Sequence of chain 1.A:
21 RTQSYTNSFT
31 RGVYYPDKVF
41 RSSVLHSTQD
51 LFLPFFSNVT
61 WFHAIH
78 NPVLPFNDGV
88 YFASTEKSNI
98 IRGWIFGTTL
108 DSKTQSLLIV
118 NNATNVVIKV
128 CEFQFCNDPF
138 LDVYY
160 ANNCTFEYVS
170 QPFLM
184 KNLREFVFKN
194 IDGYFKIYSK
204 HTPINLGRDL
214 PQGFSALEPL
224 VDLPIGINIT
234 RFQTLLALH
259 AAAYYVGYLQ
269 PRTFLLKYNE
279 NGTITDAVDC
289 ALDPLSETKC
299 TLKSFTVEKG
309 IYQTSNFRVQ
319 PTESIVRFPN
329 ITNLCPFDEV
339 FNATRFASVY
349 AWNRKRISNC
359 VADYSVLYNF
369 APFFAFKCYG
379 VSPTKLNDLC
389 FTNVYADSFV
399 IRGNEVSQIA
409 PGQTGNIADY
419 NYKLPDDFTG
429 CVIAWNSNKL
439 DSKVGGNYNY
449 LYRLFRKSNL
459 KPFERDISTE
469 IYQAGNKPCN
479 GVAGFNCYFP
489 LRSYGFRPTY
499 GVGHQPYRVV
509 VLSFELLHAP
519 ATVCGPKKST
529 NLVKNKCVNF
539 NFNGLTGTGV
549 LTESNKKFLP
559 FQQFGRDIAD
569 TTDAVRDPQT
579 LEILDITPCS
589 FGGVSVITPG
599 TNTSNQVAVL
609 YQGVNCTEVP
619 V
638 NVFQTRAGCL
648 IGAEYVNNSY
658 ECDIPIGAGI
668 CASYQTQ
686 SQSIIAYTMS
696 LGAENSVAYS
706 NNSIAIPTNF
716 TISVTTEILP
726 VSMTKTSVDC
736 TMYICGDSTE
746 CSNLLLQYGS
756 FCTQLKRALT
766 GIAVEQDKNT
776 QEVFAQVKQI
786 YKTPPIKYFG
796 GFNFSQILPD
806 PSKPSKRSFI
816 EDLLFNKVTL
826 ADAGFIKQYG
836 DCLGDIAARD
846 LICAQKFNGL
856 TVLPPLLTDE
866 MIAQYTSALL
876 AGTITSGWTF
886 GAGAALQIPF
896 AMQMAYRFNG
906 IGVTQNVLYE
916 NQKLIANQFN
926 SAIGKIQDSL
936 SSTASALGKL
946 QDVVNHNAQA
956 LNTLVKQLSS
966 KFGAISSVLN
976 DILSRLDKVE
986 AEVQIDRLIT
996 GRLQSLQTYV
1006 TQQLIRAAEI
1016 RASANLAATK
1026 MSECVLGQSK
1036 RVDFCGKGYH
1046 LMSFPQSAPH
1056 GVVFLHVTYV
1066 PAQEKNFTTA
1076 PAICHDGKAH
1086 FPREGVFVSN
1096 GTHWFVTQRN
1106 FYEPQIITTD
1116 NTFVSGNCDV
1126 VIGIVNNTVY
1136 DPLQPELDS

A protein and the small-molecule ligand that binds it are described below.
Small molecule (SMILES): CC(=O)N[C@H]1[C@H](O[C@H]2[C@H](O)[C@@H](NC(C)=O)CO[C@@H]2CO)O[C@H](CO)[C@@H](O)[C@@H]1O

Binding-site contacts:
Ligand atom C5 contacts residue SER800 of chain 1.A at 4.0 Å.
Ligand atom N2 contacts residue ASN798 of chain 1.A at 2.9 Å (h-bond).
Ligand atom O6 contacts residue GLN801 of chain 1.A at 4.3 Å.
Ligand atom C1 contacts residue ASN798 of chain 1.A at 1.4 Å.
Ligand atom O7 contacts residue ASN798 of chain 1.A at 3.2 Å (h-bond).
Ligand atom O5 contacts residue ASN798 of chain 1.A at 2.4 Å (h-bond).
Ligand atom C4 contacts residue ASN798 of chain 1.A at 4.2 Å.
Ligand atom C8 contacts residue ASN798 of chain 1.A at 3.7 Å.
Ligand atom C1 contacts residue SER800 of chain 1.A at 3.6 Å.
Ligand atom C5 contacts residue GLN801 of chain 1.A at 3.6 Å.
Ligand atom C7 contacts residue ASN798 of chain 1.A at 3.2 Å.
Ligand atom O5 contacts residue GLN801 of chain 1.A at 3.6 Å (h-bond).
Ligand atom C3 contacts residue ASN798 of chain 1.A at 3.8 Å.
Ligand atom C1 contacts residue GLN801 of chain 1.A at 4.4 Å.
Ligand atom C6 contacts residue GLN801 of chain 1.A at 3.3 Å.
Ligand atom O5 contacts residue SER800 of chain 1.A at 4.0 Å.
Ligand atom C5 contacts residue ASN798 of chain 1.A at 3.6 Å.
Ligand atom O7 contacts residue ASN925 of chain 1.A at 4.0 Å.
Ligand atom C2 contacts residue ASN798 of chain 1.A at 2.5 Å.